This protein binds this small molecule.
Small molecule (SMILES): CC(=O)O[C@H]1C(=O)[C@@]2(C)[C@H]([C@H](OC(=O)c3ccccc3)[C@]3(O)C[C@H](OC(=O)[C@H](O)[C@@H](NC(=O)c4ccccc4)c4ccccc4)C(C)=C1C3(C)C)[C@]1(OC(C)=O)CO[C@@H]1C[C@@H]2O

Binding-site contacts:
Ligand atom C09 contacts residue HIS227 of chain 26.B at 3.8 Å.
Ligand atom C41 contacts residue VAL23 of chain 26.B at 3.7 Å (hydrophobic).
Ligand atom C19 contacts residue THR274 of chain 26.B at 3.0 Å.
Ligand atom O13 contacts residue PRO358 of chain 26.B at 3.2 Å.
Ligand atom C39 contacts residue ALA231 of chain 26.B at 3.3 Å (hydrophobic).
Ligand atom O13 contacts residue GLY360 of chain 26.B at 3.6 Å.
Ligand atom C14 contacts residue THR274 of chain 26.B at 3.3 Å.
Ligand atom C41 contacts residue SER234 of chain 26.B at 3.5 Å.
Ligand atom C08 contacts residue HIS227 of chain 26.B at 3.4 Å.
Ligand atom O06 contacts residue LEU273 of chain 26.B at 3.5 Å.
Ligand atom C36 contacts residue HIS227 of chain 26.B at 3.2 Å.
Ligand atom C39 contacts residue PHE270 of chain 26.B at 3.4 Å (hydrophobic).
Ligand atom C40 contacts residue GLU27 of chain 26.B at 3.4 Å.
Ligand atom O08 contacts residue ARG276 of chain 26.B at 3.7 Å.
Ligand atom O06 contacts residue PRO272 of chain 26.B at 3.4 Å (h-bond).
Ligand atom C39 contacts residue PRO358 of chain 26.B at 3.8 Å (hydrophobic).
Ligand atom C37 contacts residue PRO358 of chain 26.B at 3.7 Å (hydrophobic).
Ligand atom C39 contacts residue SER234 of chain 26.B at 3.8 Å.
Ligand atom C15 contacts residue THR274 of chain 26.B at 3.7 Å.
Ligand atom C33 contacts residue VAL23 of chain 26.B at 3.6 Å (hydrophobic).
Ligand atom O14 contacts residue HIS227 of chain 26.B at 2.9 Å.
Ligand atom C33 contacts residue ASP26 of chain 26.B at 3.7 Å.
Ligand atom C08 contacts residue LEU228 of chain 26.B at 3.8 Å (hydrophobic).
Ligand atom C07 contacts residue LEU228 of chain 26.B at 3.6 Å (hydrophobic).
Ligand atom C32 contacts residue VAL23 of chain 26.B at 3.5 Å (hydrophobic).
Ligand atom C38 contacts residue PHE270 of chain 26.B at 3.6 Å (hydrophobic).
Ligand atom C38 contacts residue PRO358 of chain 26.B at 3.5 Å (hydrophobic).
Ligand atom C42 contacts residue VAL23 of chain 26.B at 3.5 Å (hydrophobic).
Ligand atom O12 contacts residue GLY360 of chain 26.B at 3.5 Å (h-bond).
Ligand atom O13 contacts residue ARG359 of chain 26.B at 3.2 Å (salt-bridge).
Ligand atom O06 contacts residue THR274 of chain 26.B at 2.7 Å (h-bond).
Ligand atom C28 contacts residue PRO358 of chain 26.B at 3.6 Å (hydrophobic).
Ligand atom C07 contacts residue HIS227 of chain 26.B at 3.2 Å.
Ligand atom C15 contacts residue PRO272 of chain 26.B at 3.1 Å (hydrophobic).
Ligand atom C40 contacts residue ALA231 of chain 26.B at 3.4 Å (hydrophobic).
Ligand atom C41 contacts residue GLU27 of chain 26.B at 3.1 Å.
Ligand atom C40 contacts residue SER234 of chain 26.B at 3.0 Å.
Ligand atom C16 contacts residue THR274 of chain 26.B at 3.4 Å.
Ligand atom C19 contacts residue ARG276 of chain 26.B at 3.7 Å.
Ligand atom C06 contacts residue HIS227 of chain 26.B at 3.6 Å.

Sequence of chain 26.B:
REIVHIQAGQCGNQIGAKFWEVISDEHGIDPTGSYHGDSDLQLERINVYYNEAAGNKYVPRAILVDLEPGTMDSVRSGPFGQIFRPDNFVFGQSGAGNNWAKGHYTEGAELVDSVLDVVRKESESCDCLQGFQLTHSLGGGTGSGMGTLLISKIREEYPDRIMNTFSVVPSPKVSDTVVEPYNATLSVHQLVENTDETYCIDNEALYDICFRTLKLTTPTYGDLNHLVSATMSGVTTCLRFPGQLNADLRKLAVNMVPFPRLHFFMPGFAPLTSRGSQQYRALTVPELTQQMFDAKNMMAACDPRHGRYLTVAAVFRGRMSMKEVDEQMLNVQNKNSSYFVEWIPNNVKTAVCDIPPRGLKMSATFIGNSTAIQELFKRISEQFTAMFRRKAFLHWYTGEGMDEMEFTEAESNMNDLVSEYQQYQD